This protein binds this small molecule.
Small molecule (SMILES): N[C@@H](Cc1ccc(O)cc1)C(=O)O

Sequence of chain 1.A:
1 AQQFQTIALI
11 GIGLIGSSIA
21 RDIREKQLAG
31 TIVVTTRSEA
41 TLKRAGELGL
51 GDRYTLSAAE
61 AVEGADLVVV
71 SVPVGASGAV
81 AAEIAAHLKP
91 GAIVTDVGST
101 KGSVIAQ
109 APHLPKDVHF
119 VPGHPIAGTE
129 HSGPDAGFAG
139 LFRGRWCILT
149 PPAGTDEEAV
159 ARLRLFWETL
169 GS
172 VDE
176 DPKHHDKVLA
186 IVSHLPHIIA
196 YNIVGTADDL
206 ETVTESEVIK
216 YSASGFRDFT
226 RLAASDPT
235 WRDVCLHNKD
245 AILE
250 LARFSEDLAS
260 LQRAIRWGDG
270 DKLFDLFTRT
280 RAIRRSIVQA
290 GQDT

Binding-site contacts:
Ligand atom N contacts residue NAP1 of chain 2.B at 2.8 Å (h-bond).
Ligand atom N contacts residue THR127 of chain 2.A at 3.0 Å (h-bond).
Ligand atom CG contacts residue SER219 of chain 1.A at 3.7 Å.
Ligand atom O contacts residue GLY126 of chain 2.A at 3.6 Å.
Ligand atom CD2 contacts residue ALA125 of chain 2.A at 3.7 Å (hydrophobic).
Ligand atom CD1 contacts residue NAP1 of chain 2.B at 3.7 Å.
Ligand atom CB contacts residue SER219 of chain 1.A at 3.9 Å.
Ligand atom CZ contacts residue NAP1 of chain 2.B at 3.5 Å.
Ligand atom CE2 contacts residue PRO123 of chain 2.A at 3.9 Å (hydrophobic).
Ligand atom CD1 contacts residue SER219 of chain 1.A at 3.8 Å.
Ligand atom CZ contacts residue HIS122 of chain 2.A at 3.6 Å.
Ligand atom CE1 contacts residue SER188 of chain 2.A at 3.8 Å.
Ligand atom OH contacts residue SER99 of chain 2.A at 2.7 Å (h-bond).
Ligand atom C contacts residue ARG226 of chain 2.A at 3.6 Å.
Ligand atom O contacts residue THR127 of chain 2.A at 3.0 Å.
Ligand atom O contacts residue GLU128 of chain 2.A at 3.4 Å (salt-bridge).
Ligand atom N contacts residue GLY126 of chain 2.A at 3.9 Å.
Ligand atom CE1 contacts residue MSE234 of chain 2.A at 3.7 Å.
Ligand atom OH contacts residue NAP1 of chain 2.B at 3.5 Å.
Ligand atom CG contacts residue NAP1 of chain 2.B at 3.6 Å.
Ligand atom OXT contacts residue LEU227 of chain 2.A at 3.9 Å.
Ligand atom CE2 contacts residue NAP1 of chain 2.B at 3.4 Å.
Ligand atom CE2 contacts residue HIS122 of chain 2.A at 3.8 Å.
Ligand atom CB contacts residue ALA218 of chain 1.A at 3.5 Å (hydrophobic).
Ligand atom CB contacts residue NAP1 of chain 2.B at 4.0 Å.
Ligand atom OXT contacts residue ARG226 of chain 2.A at 3.0 Å (salt-bridge).
Ligand atom CZ contacts residue SER99 of chain 2.A at 3.7 Å.
Ligand atom O contacts residue ARG226 of chain 2.A at 2.9 Å (salt-bridge).
Ligand atom CE1 contacts residue NAP1 of chain 2.B at 4.0 Å.
Ligand atom CE1 contacts residue SER99 of chain 2.A at 4.0 Å.
Ligand atom OH contacts residue HIS122 of chain 2.A at 2.5 Å (h-bond).
Ligand atom CE2 contacts residue ALA125 of chain 2.A at 3.9 Å (hydrophobic).
Ligand atom C contacts residue GLY126 of chain 2.A at 3.9 Å.
Ligand atom CD2 contacts residue SER219 of chain 1.A at 3.6 Å.
Ligand atom CE2 contacts residue SER219 of chain 1.A at 3.8 Å.
Ligand atom CA contacts residue HIS192 of chain 2.A at 4.0 Å.
Ligand atom CD2 contacts residue NAP1 of chain 2.B at 3.7 Å.
Ligand atom CB contacts residue GLY126 of chain 2.A at 4.0 Å.
Ligand atom CA contacts residue NAP1 of chain 2.B at 4.0 Å.
Ligand atom CE1 contacts residue TRP235 of chain 2.A at 3.9 Å (hydrophobic).

Sequence of chain 2.A:
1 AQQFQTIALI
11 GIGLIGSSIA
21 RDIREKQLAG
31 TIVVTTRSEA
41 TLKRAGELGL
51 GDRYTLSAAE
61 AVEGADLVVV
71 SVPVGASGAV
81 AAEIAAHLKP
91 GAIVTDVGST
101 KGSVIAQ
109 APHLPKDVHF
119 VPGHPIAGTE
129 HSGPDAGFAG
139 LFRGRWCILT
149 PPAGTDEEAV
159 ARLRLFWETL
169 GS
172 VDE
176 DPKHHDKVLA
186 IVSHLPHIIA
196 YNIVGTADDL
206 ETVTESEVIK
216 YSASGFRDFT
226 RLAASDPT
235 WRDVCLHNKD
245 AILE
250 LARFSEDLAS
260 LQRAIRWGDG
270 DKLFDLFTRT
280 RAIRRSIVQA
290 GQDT